Sequence of chain 1.B:
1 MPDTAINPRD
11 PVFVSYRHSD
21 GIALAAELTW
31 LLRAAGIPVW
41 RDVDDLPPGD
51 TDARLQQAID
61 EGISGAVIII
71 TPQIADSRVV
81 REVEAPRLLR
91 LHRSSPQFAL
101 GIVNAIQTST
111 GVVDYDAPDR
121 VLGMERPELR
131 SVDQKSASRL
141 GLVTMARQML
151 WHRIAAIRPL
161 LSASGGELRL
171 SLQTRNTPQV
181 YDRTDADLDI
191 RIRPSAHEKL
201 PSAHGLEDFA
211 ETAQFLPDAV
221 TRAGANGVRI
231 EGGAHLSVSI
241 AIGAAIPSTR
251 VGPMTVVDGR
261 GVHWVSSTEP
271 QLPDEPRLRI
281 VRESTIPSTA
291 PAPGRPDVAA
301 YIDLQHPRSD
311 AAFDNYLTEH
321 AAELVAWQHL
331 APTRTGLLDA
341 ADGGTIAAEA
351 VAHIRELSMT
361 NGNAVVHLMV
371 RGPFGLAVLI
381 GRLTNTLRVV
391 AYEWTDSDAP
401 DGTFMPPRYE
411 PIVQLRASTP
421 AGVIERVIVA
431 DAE

This protein binds this small molecule.
Small molecule (SMILES): Nc1ncnc2c1ncn2[C@@H]1O[C@H](CO[P](=O)(O)O[C@H]2[C@@H](O)[C@H](n3cnc4c(N)ncnc43)O[C@@H]2CO[P](=O)(O)O[C@H]2[C@@H](O)[C@H](n3cnc4c(N)ncnc43)O[C@@H]2COP(=O)=O)[C@@H](O)[C@H]1O

Binding-site contacts:
Ligand atom C5 contacts residue THR249 of chain 1.B at 2.8 Å.
Ligand atom N7 contacts residue TRP394 of chain 1.A at 3.0 Å.
Ligand atom O4' contacts residue ALA234 of chain 1.A at 2.8 Å (h-bond).
Ligand atom OP2 contacts residue PHE374 of chain 1.A at 2.9 Å (h-bond).
Ligand atom N1 contacts residue ARG250 of chain 1.B at 2.9 Å (salt-bridge).
Ligand atom O2' contacts residue TRP394 of chain 1.A at 2.9 Å (h-bond).
Ligand atom OP2 contacts residue LYS199 of chain 1.A at 2.3 Å (salt-bridge).
Ligand atom C5 contacts residue TYR409 of chain 1.A at 2.9 Å (hydrophobic).
Ligand atom OP1 contacts residue ARG260 of chain 1.A at 2.6 Å (salt-bridge).
Ligand atom N7 contacts residue TYR409 of chain 1.A at 2.2 Å (h-bond).
Ligand atom OP1 contacts residue ASN385 of chain 1.B at 2.9 Å (h-bond).
Ligand atom C8 contacts residue VAL370 of chain 1.A at 3.0 Å (hydrophobic).
Ligand atom C4 contacts residue ARG371 of chain 1.A at 3.2 Å.
Ligand atom C5 contacts residue TRP394 of chain 1.A at 3.1 Å (hydrophobic).
Ligand atom C2 contacts residue THR386 of chain 1.B at 3.1 Å.
Ligand atom C2 contacts residue SER309 of chain 1.A at 3.2 Å.
Ligand atom C8 contacts residue ARG371 of chain 1.A at 3.2 Å.
Ligand atom C4' contacts residue ALA234 of chain 1.A at 3.2 Å (hydrophobic).
Ligand atom C8 contacts residue THR249 of chain 1.B at 3.0 Å.
Ligand atom O2' contacts residue GLU269 of chain 1.B at 2.4 Å (salt-bridge).
Ligand atom OP2 contacts residue ARG355 of chain 1.B at 2.8 Å (salt-bridge).
Ligand atom N7 contacts residue ASN385 of chain 1.B at 3.2 Å (h-bond).
Ligand atom OP1 contacts residue THR249 of chain 1.B at 3.0 Å.
Ligand atom C8 contacts residue ARG260 of chain 1.A at 3.1 Å.
Ligand atom N7 contacts residue THR249 of chain 1.B at 2.7 Å (h-bond).
Ligand atom N7 contacts residue ARG260 of chain 1.A at 3.0 Å (salt-bridge).
Ligand atom O5' contacts residue THR386 of chain 1.B at 3.0 Å.
Ligand atom N1 contacts residue ASN363 of chain 1.B at 3.0 Å (h-bond).
Ligand atom OP2 contacts residue ASP258 of chain 1.A at 2.9 Å (salt-bridge).
Ligand atom N3 contacts residue ARG371 of chain 1.A at 3.1 Å (salt-bridge).
Ligand atom O3' contacts residue LEU236 of chain 1.A at 3.2 Å.
Ligand atom C6 contacts residue TYR409 of chain 1.A at 3.1 Å (hydrophobic).
Ligand atom O2' contacts residue GLY233 of chain 1.A at 3.1 Å.
Ligand atom N6 contacts residue LEU338 of chain 1.A at 3.1 Å (h-bond).
Ligand atom C2' contacts residue TRP394 of chain 1.A at 3.2 Å (hydrophobic).
Ligand atom N3 contacts residue GLN305 of chain 1.A at 2.6 Å (h-bond).
Ligand atom C8 contacts residue TRP394 of chain 1.A at 3.0 Å (hydrophobic).
Ligand atom N1 contacts residue LEU338 of chain 1.A at 2.8 Å (h-bond).
Ligand atom N1 contacts residue SER309 of chain 1.A at 3.0 Å (h-bond).
Ligand atom N6 contacts residue TYR409 of chain 1.A at 2.6 Å (h-bond).

Sequence of chain 1.A:
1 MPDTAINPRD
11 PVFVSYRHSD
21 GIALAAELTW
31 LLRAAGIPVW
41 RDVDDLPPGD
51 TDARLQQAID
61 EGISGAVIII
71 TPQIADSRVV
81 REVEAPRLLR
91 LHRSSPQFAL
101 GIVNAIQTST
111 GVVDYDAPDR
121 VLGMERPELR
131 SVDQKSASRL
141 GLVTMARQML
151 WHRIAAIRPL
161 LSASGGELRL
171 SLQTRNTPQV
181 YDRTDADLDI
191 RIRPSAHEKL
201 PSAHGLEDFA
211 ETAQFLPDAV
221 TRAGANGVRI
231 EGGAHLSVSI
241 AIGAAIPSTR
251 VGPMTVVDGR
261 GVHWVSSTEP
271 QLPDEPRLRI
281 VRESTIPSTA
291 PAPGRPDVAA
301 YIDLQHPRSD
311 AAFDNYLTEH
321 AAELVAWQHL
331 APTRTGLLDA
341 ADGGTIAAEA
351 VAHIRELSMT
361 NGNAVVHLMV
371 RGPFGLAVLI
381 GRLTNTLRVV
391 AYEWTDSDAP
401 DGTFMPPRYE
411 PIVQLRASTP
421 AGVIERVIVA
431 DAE